The small molecule below binds the protein below.
Small molecule (SMILES): O=C([O-])C(=O)[O-]

Binding-site contacts:
Ligand atom C2 contacts residue LYS290 of chain 1.D at 3.5 Å.
Ligand atom C1 contacts residue ALA313 of chain 1.D at 3.5 Å (hydrophobic).
Ligand atom O1 contacts residue THR348 of chain 1.D at 2.5 Å (h-bond).
Ligand atom O3 contacts residue ALA313 of chain 1.D at 3.9 Å.
Ligand atom O2 contacts residue LYS290 of chain 1.D at 3.6 Å (salt-bridge).
Ligand atom O2 contacts residue MET380 of chain 1.D at 4.2 Å.
Ligand atom O2 contacts residue ALA313 of chain 1.D at 4.0 Å.
Ligand atom O1 contacts residue GLY315 of chain 1.D at 2.9 Å (h-bond).
Ligand atom C1 contacts residue ARG314 of chain 1.D at 4.4 Å.
Ligand atom O1 contacts residue MG1 of chain 1.T at 4.1 Å.
Ligand atom C1 contacts residue GLY315 of chain 1.D at 3.7 Å.
Ligand atom O2 contacts residue ARG93 of chain 1.D at 3.9 Å.
Ligand atom O4 contacts residue GLU292 of chain 1.D at 3.3 Å (salt-bridge).
Ligand atom O4 contacts residue ALA313 of chain 1.D at 4.1 Å.
Ligand atom O1 contacts residue ARG314 of chain 1.D at 3.5 Å (salt-bridge).
Ligand atom O1 contacts residue ALA313 of chain 1.D at 3.2 Å.
Ligand atom C1 contacts residue GLU292 of chain 1.D at 4.0 Å.
Ligand atom O3 contacts residue GLU292 of chain 1.D at 3.5 Å (salt-bridge).
Ligand atom O2 contacts residue MET311 of chain 1.D at 4.0 Å.
Ligand atom C2 contacts residue THR348 of chain 1.D at 4.0 Å.
Ligand atom O2 contacts residue MG1 of chain 1.T at 4.0 Å.
Ligand atom C2 contacts residue MG1 of chain 1.T at 2.8 Å.
Ligand atom C1 contacts residue ASP316 of chain 1.D at 3.7 Å.
Ligand atom C1 contacts residue MG1 of chain 1.T at 2.9 Å.
Ligand atom O3 contacts residue GLY315 of chain 1.D at 3.5 Å.
Ligand atom O4 contacts residue MG1 of chain 1.T at 2.0 Å.
Ligand atom O1 contacts residue ASP316 of chain 1.D at 3.9 Å.
Ligand atom O2 contacts residue THR348 of chain 1.D at 3.6 Å (h-bond).
Ligand atom O4 contacts residue ASP316 of chain 1.D at 4.1 Å.
Ligand atom C2 contacts residue ALA313 of chain 1.D at 3.6 Å (hydrophobic).
Ligand atom O3 contacts residue MG1 of chain 1.T at 2.3 Å.
Ligand atom O4 contacts residue LYS290 of chain 1.D at 2.6 Å (salt-bridge).
Ligand atom O3 contacts residue ASP316 of chain 1.D at 2.8 Å (salt-bridge).
Ligand atom C1 contacts residue THR348 of chain 1.D at 3.5 Å.
Ligand atom C2 contacts residue GLU292 of chain 1.D at 4.0 Å.

Sequence of chain 1.D:
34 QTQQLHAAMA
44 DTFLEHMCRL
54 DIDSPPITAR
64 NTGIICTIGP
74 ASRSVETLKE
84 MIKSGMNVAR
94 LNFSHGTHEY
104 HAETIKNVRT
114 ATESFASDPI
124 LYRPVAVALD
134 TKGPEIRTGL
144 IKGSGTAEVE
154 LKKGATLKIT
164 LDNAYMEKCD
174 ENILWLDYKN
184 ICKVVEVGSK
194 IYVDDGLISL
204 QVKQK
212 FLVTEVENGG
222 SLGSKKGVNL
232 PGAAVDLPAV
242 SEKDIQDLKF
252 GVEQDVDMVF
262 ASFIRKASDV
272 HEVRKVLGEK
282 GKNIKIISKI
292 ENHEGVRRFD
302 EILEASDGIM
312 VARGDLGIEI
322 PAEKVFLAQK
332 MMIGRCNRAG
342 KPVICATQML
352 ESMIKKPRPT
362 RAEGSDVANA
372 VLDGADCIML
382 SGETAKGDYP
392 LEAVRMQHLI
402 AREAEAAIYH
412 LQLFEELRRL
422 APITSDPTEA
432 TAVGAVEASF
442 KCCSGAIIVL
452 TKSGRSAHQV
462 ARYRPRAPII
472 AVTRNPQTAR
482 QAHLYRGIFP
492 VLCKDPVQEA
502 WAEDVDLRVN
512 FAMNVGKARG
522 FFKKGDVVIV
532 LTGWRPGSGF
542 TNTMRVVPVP